Binding-site contacts:
Ligand atom C3 contacts residue GLN56 of chain 1.A at 3.8 Å.
Ligand atom C8 contacts residue GLN56 of chain 1.A at 3.6 Å.
Ligand atom N2 contacts residue GLN56 of chain 1.A at 3.0 Å (h-bond).
Ligand atom O7 contacts residue GLY57 of chain 1.A at 4.2 Å.
Ligand atom C3 contacts residue ASN60 of chain 1.A at 3.8 Å.
Ligand atom C7 contacts residue ASN60 of chain 1.A at 3.5 Å.
Ligand atom O7 contacts residue TYR434 of chain 1.A at 3.7 Å.
Ligand atom C6 contacts residue TYR434 of chain 1.A at 3.7 Å (hydrophobic).
Ligand atom C7 contacts residue GLY57 of chain 1.A at 4.1 Å.
Ligand atom O5 contacts residue TYR434 of chain 1.A at 3.7 Å.
Ligand atom C2 contacts residue ASN60 of chain 1.A at 2.5 Å.
Ligand atom C5 contacts residue TYR434 of chain 1.A at 3.6 Å (hydrophobic).
Ligand atom N2 contacts residue ASN60 of chain 1.A at 3.0 Å (h-bond).
Ligand atom C1 contacts residue GLN56 of chain 1.A at 4.3 Å.
Ligand atom C4 contacts residue ASN60 of chain 1.A at 4.2 Å.
Ligand atom C8 contacts residue GLY57 of chain 1.A at 3.6 Å.
Ligand atom C1 contacts residue ASN60 of chain 1.A at 1.4 Å.
Ligand atom C2 contacts residue GLN56 of chain 1.A at 3.8 Å.
Ligand atom C5 contacts residue ASN60 of chain 1.A at 3.6 Å.
Ligand atom C7 contacts residue TYR434 of chain 1.A at 4.3 Å (hydrophobic).
Ligand atom O7 contacts residue ASN60 of chain 1.A at 3.6 Å.
Ligand atom O3 contacts residue GLN56 of chain 1.A at 4.1 Å.
Ligand atom C7 contacts residue GLN56 of chain 1.A at 3.8 Å.
Ligand atom C1 contacts residue TYR434 of chain 1.A at 3.7 Å (hydrophobic).
Ligand atom O5 contacts residue ASN60 of chain 1.A at 2.3 Å (h-bond).

Sequence of chain 1.A:
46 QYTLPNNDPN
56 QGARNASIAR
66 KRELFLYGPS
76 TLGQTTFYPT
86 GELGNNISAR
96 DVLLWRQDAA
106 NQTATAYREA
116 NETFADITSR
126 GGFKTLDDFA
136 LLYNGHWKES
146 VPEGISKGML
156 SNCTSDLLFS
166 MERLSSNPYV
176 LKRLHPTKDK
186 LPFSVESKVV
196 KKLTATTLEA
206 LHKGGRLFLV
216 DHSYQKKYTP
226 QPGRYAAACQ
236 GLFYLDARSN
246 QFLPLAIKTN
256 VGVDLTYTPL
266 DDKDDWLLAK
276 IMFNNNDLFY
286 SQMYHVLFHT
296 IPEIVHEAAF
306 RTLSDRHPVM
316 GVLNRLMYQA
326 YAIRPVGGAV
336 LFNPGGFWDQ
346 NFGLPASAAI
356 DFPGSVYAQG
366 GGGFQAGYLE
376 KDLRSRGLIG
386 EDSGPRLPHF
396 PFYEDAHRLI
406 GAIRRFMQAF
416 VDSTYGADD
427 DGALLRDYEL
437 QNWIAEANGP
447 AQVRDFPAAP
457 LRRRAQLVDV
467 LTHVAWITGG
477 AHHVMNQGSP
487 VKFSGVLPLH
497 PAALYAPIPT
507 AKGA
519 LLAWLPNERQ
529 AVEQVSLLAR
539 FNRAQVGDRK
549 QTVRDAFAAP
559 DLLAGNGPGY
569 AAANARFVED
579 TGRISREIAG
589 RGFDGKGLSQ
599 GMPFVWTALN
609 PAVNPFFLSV

A protein and the small-molecule ligand that binds it are described below.
Small molecule (SMILES): CC(=O)N[C@H]1[C@H](O[C@H]2[C@H](O)[C@@H](NC(C)=O)CO[C@@H]2CO)O[C@H](CO)[C@@H](O[C@@H]2O[C@H](CO)[C@@H](O)[C@H](O)[C@H]2NC(C)=O)[C@@H]1O